Binding-site contacts:
Ligand atom C6 contacts residue LEU649 of chain 2.B at 4.0 Å (hydrophobic).
Ligand atom C3 contacts residue TRP651 of chain 2.B at 4.0 Å (hydrophobic).
Ligand atom C7 contacts residue ASN58 of chain 2.B at 3.5 Å.
Ligand atom O6 contacts residue TYR665 of chain 2.B at 3.8 Å.
Ligand atom O2 contacts residue ALA202 of chain 1.B at 3.7 Å.
Ligand atom C5 contacts residue TRP651 of chain 2.B at 3.7 Å (hydrophobic).
Ligand atom C2 contacts residue ASN58 of chain 2.B at 2.4 Å.
Ligand atom O4 contacts residue TRP651 of chain 2.B at 3.6 Å.
Ligand atom N2 contacts residue ASN58 of chain 2.B at 2.9 Å (h-bond).
Ligand atom C6 contacts residue PRO654 of chain 2.B at 3.7 Å (hydrophobic).
Ligand atom O6 contacts residue TRP651 of chain 2.B at 4.0 Å.
Ligand atom C4 contacts residue LEU649 of chain 2.B at 3.9 Å (hydrophobic).
Ligand atom O3 contacts residue GLY203 of chain 1.B at 3.8 Å.
Ligand atom O7 contacts residue ALA202 of chain 1.B at 3.9 Å.
Ligand atom O4 contacts residue GLY203 of chain 1.B at 4.0 Å.
Ligand atom O5 contacts residue TRP651 of chain 2.B at 3.4 Å.
Ligand atom C5 contacts residue LYS405 of chain 2.B at 4.1 Å.
Ligand atom C6 contacts residue TYR209 of chain 1.B at 3.4 Å (hydrophobic).
Ligand atom C2 contacts residue TRP651 of chain 2.B at 3.9 Å (hydrophobic).
Ligand atom O5 contacts residue TRP651 of chain 2.B at 3.4 Å.
Ligand atom C5 contacts residue ASN58 of chain 2.B at 3.7 Å.
Ligand atom C1 contacts residue ASN58 of chain 2.B at 1.4 Å.
Ligand atom O6 contacts residue TYR209 of chain 1.B at 3.4 Å (h-bond).
Ligand atom C2 contacts residue LEU649 of chain 2.B at 4.1 Å (hydrophobic).
Ligand atom C4 contacts residue GLY203 of chain 1.B at 3.6 Å.
Ligand atom O5 contacts residue LEU649 of chain 2.B at 3.5 Å.
Ligand atom C6 contacts residue VAL650 of chain 2.B at 3.5 Å (hydrophobic).
Ligand atom O6 contacts residue VAL650 of chain 2.B at 4.0 Å.
Ligand atom O5 contacts residue TRP651 of chain 2.B at 4.0 Å.
Ligand atom O6 contacts residue LYS405 of chain 2.B at 3.2 Å (salt-bridge).
Ligand atom O5 contacts residue LYS405 of chain 2.B at 4.0 Å.
Ligand atom C6 contacts residue TRP651 of chain 2.B at 3.8 Å (hydrophobic).
Ligand atom O5 contacts residue ALA202 of chain 1.B at 3.7 Å.
Ligand atom C1 contacts residue TRP651 of chain 2.B at 3.8 Å (hydrophobic).
Ligand atom C3 contacts residue ASN58 of chain 2.B at 3.8 Å.
Ligand atom O5 contacts residue ASN58 of chain 2.B at 2.3 Å (h-bond).
Ligand atom C4 contacts residue TRP651 of chain 2.B at 3.9 Å (hydrophobic).
Ligand atom O7 contacts residue ASN58 of chain 2.B at 3.8 Å.
Ligand atom O6 contacts residue PRO654 of chain 2.B at 3.2 Å.
Ligand atom O3 contacts residue TRP651 of chain 2.B at 3.4 Å.

A small-molecule ligand and the protein it binds are described below.
Small molecule (SMILES): CC(=O)N[C@H]1[C@H](O[C@H]2[C@H](O)[C@@H](NC(C)=O)CO[C@@H]2CO)O[C@H](CO)[C@@H](O[C@@H]2O[C@H](CO[C@H]3O[C@H](CO)[C@@H](O)[C@H](O[C@H]4O[C@H](CO)[C@@H](O)[C@H](O)[C@@H]4O)[C@@H]3O)[C@@H](O)[C@H](O[C@H]3O[C@H](CO)[C@@H](O)[C@H](O)[C@@H]3O)[C@@H]2O)[C@@H]1O

Sequence of chain 1.B:
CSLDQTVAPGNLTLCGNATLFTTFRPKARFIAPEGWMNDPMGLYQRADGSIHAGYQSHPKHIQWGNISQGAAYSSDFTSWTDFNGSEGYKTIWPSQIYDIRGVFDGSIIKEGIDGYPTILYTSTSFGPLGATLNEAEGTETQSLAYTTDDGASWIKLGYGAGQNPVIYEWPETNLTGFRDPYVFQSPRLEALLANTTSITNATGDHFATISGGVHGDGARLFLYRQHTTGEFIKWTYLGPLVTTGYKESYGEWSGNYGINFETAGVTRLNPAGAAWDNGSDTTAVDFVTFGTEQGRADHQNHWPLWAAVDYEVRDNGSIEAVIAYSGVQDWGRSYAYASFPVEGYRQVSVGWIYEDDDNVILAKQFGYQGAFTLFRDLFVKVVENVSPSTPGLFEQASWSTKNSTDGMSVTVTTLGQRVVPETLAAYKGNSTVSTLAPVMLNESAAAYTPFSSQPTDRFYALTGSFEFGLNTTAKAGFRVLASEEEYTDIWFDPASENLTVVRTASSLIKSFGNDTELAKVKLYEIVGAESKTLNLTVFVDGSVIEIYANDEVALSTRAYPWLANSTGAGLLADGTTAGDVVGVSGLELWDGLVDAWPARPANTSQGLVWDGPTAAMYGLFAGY

Sequence of chain 2.B:
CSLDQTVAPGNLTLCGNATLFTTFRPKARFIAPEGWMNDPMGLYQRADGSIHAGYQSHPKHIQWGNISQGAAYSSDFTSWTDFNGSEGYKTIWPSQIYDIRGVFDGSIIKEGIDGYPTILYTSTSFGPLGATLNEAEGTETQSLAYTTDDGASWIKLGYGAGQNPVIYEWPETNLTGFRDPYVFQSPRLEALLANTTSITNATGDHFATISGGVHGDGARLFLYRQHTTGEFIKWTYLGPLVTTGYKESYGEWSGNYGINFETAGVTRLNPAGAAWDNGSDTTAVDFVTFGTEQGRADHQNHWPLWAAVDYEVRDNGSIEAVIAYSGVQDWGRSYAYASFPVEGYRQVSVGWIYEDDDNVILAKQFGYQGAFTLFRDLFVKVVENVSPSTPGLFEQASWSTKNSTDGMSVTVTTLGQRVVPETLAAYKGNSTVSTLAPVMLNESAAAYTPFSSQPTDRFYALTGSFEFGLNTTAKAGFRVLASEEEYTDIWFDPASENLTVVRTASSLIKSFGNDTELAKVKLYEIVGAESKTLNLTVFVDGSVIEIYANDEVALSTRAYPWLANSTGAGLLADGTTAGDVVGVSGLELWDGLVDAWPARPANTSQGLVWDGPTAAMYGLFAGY